Binding-site contacts:
Ligand atom O5 contacts residue GLN924 of chain 1.C at 4.4 Å.
Ligand atom C8 contacts residue ASN715 of chain 1.C at 4.1 Å.
Ligand atom C1 contacts residue ASN715 of chain 1.C at 1.4 Å.
Ligand atom C1 contacts residue GLN1069 of chain 1.C at 3.6 Å.
Ligand atom C5 contacts residue GLN924 of chain 1.C at 4.1 Å.
Ligand atom C8 contacts residue LEU920 of chain 1.C at 4.2 Å (hydrophobic).
Ligand atom C3 contacts residue ASN715 of chain 1.C at 3.8 Å.
Ligand atom O5 contacts residue ASN715 of chain 1.C at 2.3 Å (h-bond).
Ligand atom C4 contacts residue LEU920 of chain 1.C at 4.5 Å (hydrophobic).
Ligand atom C6 contacts residue GLN924 of chain 1.C at 4.2 Å.
Ligand atom O4 contacts residue LEU920 of chain 1.C at 3.9 Å.
Ligand atom C4 contacts residue ASN715 of chain 1.C at 4.2 Å.
Ligand atom C7 contacts residue ASN715 of chain 1.C at 3.9 Å.
Ligand atom C1 contacts residue LEU920 of chain 1.C at 4.5 Å (hydrophobic).
Ligand atom N2 contacts residue ASN715 of chain 1.C at 2.9 Å (h-bond).
Ligand atom C2 contacts residue GLN1069 of chain 1.C at 3.8 Å.
Ligand atom N2 contacts residue GLN1069 of chain 1.C at 4.3 Å.
Ligand atom O7 contacts residue LEU920 of chain 1.C at 3.5 Å.
Ligand atom C2 contacts residue ASN715 of chain 1.C at 2.5 Å.
Ligand atom C7 contacts residue LEU920 of chain 1.C at 3.9 Å (hydrophobic).
Ligand atom O5 contacts residue GLN1069 of chain 1.C at 3.8 Å.
Ligand atom C5 contacts residue LEU920 of chain 1.C at 4.0 Å (hydrophobic).
Ligand atom C5 contacts residue ASN715 of chain 1.C at 3.6 Å.
Ligand atom C6 contacts residue LEU920 of chain 1.C at 4.4 Å (hydrophobic).

Sequence of chain 1.C:
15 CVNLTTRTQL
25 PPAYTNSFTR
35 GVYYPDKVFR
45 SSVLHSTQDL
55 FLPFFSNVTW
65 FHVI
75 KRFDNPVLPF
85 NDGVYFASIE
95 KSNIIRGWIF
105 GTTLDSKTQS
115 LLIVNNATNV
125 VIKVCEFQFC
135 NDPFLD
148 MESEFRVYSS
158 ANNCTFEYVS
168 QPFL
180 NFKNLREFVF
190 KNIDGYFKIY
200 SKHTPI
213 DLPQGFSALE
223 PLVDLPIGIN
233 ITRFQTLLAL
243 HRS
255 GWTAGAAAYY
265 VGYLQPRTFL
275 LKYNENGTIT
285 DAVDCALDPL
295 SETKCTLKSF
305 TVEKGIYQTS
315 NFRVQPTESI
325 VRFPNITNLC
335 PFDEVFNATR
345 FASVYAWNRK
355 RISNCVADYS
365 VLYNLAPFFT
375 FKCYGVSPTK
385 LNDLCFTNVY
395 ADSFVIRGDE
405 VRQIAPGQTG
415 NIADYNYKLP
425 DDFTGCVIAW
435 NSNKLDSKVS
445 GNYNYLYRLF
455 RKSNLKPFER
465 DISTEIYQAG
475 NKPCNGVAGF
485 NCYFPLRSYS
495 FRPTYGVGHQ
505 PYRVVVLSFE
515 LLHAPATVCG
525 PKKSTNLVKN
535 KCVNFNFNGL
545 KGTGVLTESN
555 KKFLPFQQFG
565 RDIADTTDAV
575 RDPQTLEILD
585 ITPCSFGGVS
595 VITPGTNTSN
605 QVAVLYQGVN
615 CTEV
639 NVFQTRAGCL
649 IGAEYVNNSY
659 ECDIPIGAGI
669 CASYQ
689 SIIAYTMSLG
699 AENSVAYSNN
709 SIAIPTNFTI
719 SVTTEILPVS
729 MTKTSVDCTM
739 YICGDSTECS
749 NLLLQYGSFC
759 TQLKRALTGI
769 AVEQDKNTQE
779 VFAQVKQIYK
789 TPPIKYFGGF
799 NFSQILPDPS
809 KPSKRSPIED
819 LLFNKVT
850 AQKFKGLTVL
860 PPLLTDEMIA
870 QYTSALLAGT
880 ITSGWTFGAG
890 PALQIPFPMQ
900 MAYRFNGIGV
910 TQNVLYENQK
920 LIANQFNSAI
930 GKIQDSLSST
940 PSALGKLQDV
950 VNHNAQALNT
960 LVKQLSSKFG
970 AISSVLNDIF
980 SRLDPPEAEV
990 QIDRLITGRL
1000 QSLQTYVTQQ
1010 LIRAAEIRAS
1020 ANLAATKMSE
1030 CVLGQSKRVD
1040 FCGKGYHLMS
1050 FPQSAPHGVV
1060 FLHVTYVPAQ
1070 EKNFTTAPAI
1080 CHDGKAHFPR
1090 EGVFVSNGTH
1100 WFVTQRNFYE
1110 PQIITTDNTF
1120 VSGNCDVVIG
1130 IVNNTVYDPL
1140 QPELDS

A small-molecule ligand and the protein it binds are described below.
Small molecule (SMILES): CC(=O)N[C@H]1[C@H](O[C@H]2[C@H](O)[C@@H](NC(C)=O)CO[C@@H]2CO)O[C@H](CO)[C@@H](O)[C@@H]1O